Sequence of chain 1.A:
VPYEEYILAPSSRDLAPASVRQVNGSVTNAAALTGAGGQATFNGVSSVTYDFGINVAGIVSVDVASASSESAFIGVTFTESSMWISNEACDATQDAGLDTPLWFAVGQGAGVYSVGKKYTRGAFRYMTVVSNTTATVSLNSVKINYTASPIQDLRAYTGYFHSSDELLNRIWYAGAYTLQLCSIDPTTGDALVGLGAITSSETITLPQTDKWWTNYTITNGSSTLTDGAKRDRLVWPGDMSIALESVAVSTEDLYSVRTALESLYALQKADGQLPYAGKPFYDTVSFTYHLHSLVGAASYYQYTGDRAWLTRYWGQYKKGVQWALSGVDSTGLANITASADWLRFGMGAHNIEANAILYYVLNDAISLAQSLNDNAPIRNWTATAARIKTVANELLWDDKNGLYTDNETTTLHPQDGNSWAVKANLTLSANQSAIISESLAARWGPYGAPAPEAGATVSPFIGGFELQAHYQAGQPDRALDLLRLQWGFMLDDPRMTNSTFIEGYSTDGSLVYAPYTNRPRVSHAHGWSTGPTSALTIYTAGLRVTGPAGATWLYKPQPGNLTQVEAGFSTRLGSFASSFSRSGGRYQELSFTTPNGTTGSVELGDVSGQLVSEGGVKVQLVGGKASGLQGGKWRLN

This small molecule binds to this protein.
Small molecule (SMILES): CC(=O)N[C@@H]1[C@@H](O)[C@H](O)[C@@H](CO)O[C@H]1O

Binding-site contacts:
Ligand atom O7 contacts residue ASN596 of chain 1.A at 3.4 Å (h-bond).
Ligand atom C1 contacts residue ASN596 of chain 1.A at 1.4 Å.
Ligand atom C8 contacts residue ASN596 of chain 1.A at 4.3 Å.
Ligand atom C4 contacts residue ASN596 of chain 1.A at 4.3 Å.
Ligand atom C5 contacts residue ASN596 of chain 1.A at 3.7 Å.
Ligand atom C7 contacts residue ASN596 of chain 1.A at 3.2 Å.
Ligand atom O5 contacts residue ASN596 of chain 1.A at 2.5 Å (h-bond).
Ligand atom C3 contacts residue ASN596 of chain 1.A at 3.8 Å.
Ligand atom N2 contacts residue ASN596 of chain 1.A at 2.8 Å (h-bond).
Ligand atom C2 contacts residue ASN596 of chain 1.A at 2.5 Å.